Binding-site contacts:
Ligand atom C2 contacts residue TRP219 of chain 1.A at 3.7 Å (hydrophobic).
Ligand atom N2 contacts residue ASP143 of chain 1.A at 3.8 Å.
Ligand atom O5 contacts residue GLU555 of chain 1.A at 3.3 Å (salt-bridge).
Ligand atom O6 contacts residue ASN524 of chain 1.A at 3.1 Å (h-bond).
Ligand atom C1 contacts residue TRP219 of chain 1.A at 4.2 Å (hydrophobic).
Ligand atom C5 contacts residue GLN448 of chain 1.A at 4.1 Å.
Ligand atom N2 contacts residue HIS150 of chain 1.A at 3.9 Å.
Ligand atom O4 contacts residue HIS150 of chain 1.A at 4.2 Å.
Ligand atom C5 contacts residue TRP557 of chain 1.A at 3.6 Å (hydrophobic).
Ligand atom O1 contacts residue TYR147 of chain 1.A at 4.2 Å.
Ligand atom O3 contacts residue TRP446 of chain 1.A at 3.0 Å (h-bond).
Ligand atom C3 contacts residue TRP446 of chain 1.A at 3.9 Å (hydrophobic).
Ligand atom C4 contacts residue TRP551 of chain 1.A at 4.2 Å (hydrophobic).
Ligand atom O6 contacts residue GLN448 of chain 1.A at 3.5 Å (h-bond).
Ligand atom O3 contacts residue HIS150 of chain 1.A at 2.7 Å (h-bond).
Ligand atom C2 contacts residue ASP143 of chain 1.A at 4.2 Å.
Ligand atom O5 contacts residue ALA140 of chain 1.A at 3.8 Å.
Ligand atom N2 contacts residue TYR147 of chain 1.A at 3.1 Å (h-bond).
Ligand atom C4 contacts residue TRP446 of chain 1.A at 3.8 Å (hydrophobic).
Ligand atom C1 contacts residue ASP139 of chain 1.A at 3.8 Å.
Ligand atom C6 contacts residue GLU555 of chain 1.A at 3.5 Å.
Ligand atom O3 contacts residue TYR445 of chain 1.A at 4.2 Å.
Ligand atom C2 contacts residue HIS150 of chain 1.A at 4.2 Å.
Ligand atom O4 contacts residue TRP551 of chain 1.A at 4.2 Å.
Ligand atom O1 contacts residue ASP143 of chain 1.A at 2.8 Å (salt-bridge).
Ligand atom C5 contacts residue GLU555 of chain 1.A at 4.0 Å.
Ligand atom O1 contacts residue TRP219 of chain 1.A at 3.3 Å (h-bond).
Ligand atom C1 contacts residue ASP143 of chain 1.A at 3.5 Å.
Ligand atom O6 contacts residue GLU555 of chain 1.A at 2.6 Å (salt-bridge).
Ligand atom N2 contacts residue TRP219 of chain 1.A at 3.0 Å (h-bond).
Ligand atom O1 contacts residue GLU555 of chain 1.A at 4.2 Å.
Ligand atom O4 contacts residue TRP557 of chain 1.A at 4.0 Å.
Ligand atom C6 contacts residue GLN448 of chain 1.A at 3.6 Å.
Ligand atom C6 contacts residue ASN524 of chain 1.A at 3.6 Å.
Ligand atom C3 contacts residue HIS150 of chain 1.A at 3.2 Å.
Ligand atom O4 contacts residue GLN448 of chain 1.A at 2.7 Å (h-bond).
Ligand atom O6 contacts residue TRP551 of chain 1.A at 3.6 Å.
Ligand atom C6 contacts residue TRP557 of chain 1.A at 3.6 Å (hydrophobic).
Ligand atom O4 contacts residue TRP446 of chain 1.A at 3.0 Å (h-bond).
Ligand atom C4 contacts residue GLN448 of chain 1.A at 3.5 Å.

The small molecule below binds the protein below.
Small molecule (SMILES): N[C@@H]1[C@@H](O)[C@H](O)[C@@H](CO)O[C@H]1O

Sequence of chain 1.A:
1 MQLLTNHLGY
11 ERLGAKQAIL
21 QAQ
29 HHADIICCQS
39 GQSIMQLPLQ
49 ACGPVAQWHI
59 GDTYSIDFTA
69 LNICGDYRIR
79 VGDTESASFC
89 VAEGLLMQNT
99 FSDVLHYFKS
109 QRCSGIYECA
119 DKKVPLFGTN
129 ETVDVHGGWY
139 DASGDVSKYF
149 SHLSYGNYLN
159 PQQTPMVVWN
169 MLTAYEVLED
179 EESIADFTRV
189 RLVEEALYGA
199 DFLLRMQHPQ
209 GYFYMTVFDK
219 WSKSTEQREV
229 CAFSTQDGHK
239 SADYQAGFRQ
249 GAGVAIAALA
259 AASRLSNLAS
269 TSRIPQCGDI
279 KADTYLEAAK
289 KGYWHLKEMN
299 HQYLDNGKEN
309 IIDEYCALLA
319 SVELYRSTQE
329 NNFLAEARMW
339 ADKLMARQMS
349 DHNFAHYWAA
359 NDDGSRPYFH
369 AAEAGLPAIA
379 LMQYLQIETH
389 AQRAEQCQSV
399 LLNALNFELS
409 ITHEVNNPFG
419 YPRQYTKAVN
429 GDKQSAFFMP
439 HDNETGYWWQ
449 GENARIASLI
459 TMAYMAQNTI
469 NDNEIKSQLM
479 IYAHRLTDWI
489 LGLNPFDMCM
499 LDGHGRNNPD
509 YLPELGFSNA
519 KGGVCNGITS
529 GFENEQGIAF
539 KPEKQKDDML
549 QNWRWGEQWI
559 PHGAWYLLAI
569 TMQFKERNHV